This small molecule binds to this protein.
Small molecule (SMILES): OC[C@H]1O[C@@H](O[C@H]2[C@H](O)[C@@H](O)[C@@H](O)O[C@@H]2CO)[C@H](O)[C@@H](O)[C@H]1O

Sequence of chain 1.C:
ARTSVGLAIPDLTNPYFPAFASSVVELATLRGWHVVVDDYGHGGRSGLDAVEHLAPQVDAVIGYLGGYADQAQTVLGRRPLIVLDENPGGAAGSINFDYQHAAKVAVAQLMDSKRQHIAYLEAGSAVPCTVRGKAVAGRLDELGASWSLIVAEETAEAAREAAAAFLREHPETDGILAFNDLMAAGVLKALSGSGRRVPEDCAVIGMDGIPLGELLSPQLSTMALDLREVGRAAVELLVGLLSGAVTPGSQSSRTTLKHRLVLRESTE

Binding-site contacts:
Ligand atom C3 contacts residue ASN27 of chain 1.C at 3.7 Å.
Ligand atom O5 contacts residue ASP98 of chain 1.C at 3.0 Å (salt-bridge).
Ligand atom C6 contacts residue ASP98 of chain 1.C at 3.3 Å.
Ligand atom O6 contacts residue PRO23 of chain 1.C at 3.6 Å.
Ligand atom O3 contacts residue ASN27 of chain 1.C at 3.1 Å (h-bond).
Ligand atom C1 contacts residue ARG151 of chain 1.C at 3.8 Å.
Ligand atom O4 contacts residue ASP227 of chain 1.C at 2.6 Å (salt-bridge).
Ligand atom O6 contacts residue TYR77 of chain 1.C at 2.6 Å (h-bond).
Ligand atom C6 contacts residue TYR29 of chain 1.C at 3.8 Å (hydrophobic).
Ligand atom O6 contacts residue PHE110 of chain 1.C at 3.4 Å.
Ligand atom C3 contacts residue ASP98 of chain 1.C at 3.3 Å.
Ligand atom C4 contacts residue ASP98 of chain 1.C at 3.4 Å.
Ligand atom C5 contacts residue ASP98 of chain 1.C at 3.7 Å.
Ligand atom O3 contacts residue TYR29 of chain 1.C at 3.8 Å.
Ligand atom C5 contacts residue TYR29 of chain 1.C at 3.8 Å (hydrophobic).
Ligand atom O2 contacts residue GLU173 of chain 1.C at 2.6 Å (salt-bridge).
Ligand atom O4 contacts residue ASP98 of chain 1.C at 4.0 Å.
Ligand atom O3 contacts residue TYR112 of chain 1.C at 3.9 Å.
Ligand atom C4 contacts residue ASP227 of chain 1.C at 3.3 Å.
Ligand atom O5 contacts residue ARG151 of chain 1.C at 3.0 Å (salt-bridge).
Ligand atom C3 contacts residue ASP227 of chain 1.C at 3.6 Å.
Ligand atom C5 contacts residue ARG151 of chain 1.C at 3.8 Å.
Ligand atom C2 contacts residue GLU173 of chain 1.C at 3.6 Å.
Ligand atom O4 contacts residue ARG151 of chain 1.C at 3.1 Å (salt-bridge).
Ligand atom O6 contacts residue TYR29 of chain 1.C at 3.8 Å.
Ligand atom O4 contacts residue ARG151 of chain 1.C at 3.8 Å.
Ligand atom C3 contacts residue TYR29 of chain 1.C at 3.9 Å (hydrophobic).
Ligand atom O2 contacts residue ASP98 of chain 1.C at 3.1 Å (salt-bridge).
Ligand atom C2 contacts residue ASP98 of chain 1.C at 3.1 Å.
Ligand atom O2 contacts residue ASN27 of chain 1.C at 3.5 Å (h-bond).
Ligand atom C6 contacts residue ARG151 of chain 1.C at 3.9 Å.
Ligand atom C1 contacts residue ASP98 of chain 1.C at 4.0 Å.
Ligand atom O3 contacts residue ARG151 of chain 1.C at 3.2 Å (salt-bridge).
Ligand atom C6 contacts residue TYR77 of chain 1.C at 3.6 Å (hydrophobic).
Ligand atom O6 contacts residue ASP98 of chain 1.C at 2.6 Å (salt-bridge).
Ligand atom O3 contacts residue ASN199 of chain 1.C at 2.9 Å (h-bond).
Ligand atom O3 contacts residue ASP98 of chain 1.C at 2.5 Å (salt-bridge).
Ligand atom C6 contacts residue PHE30 of chain 1.C at 3.8 Å (hydrophobic).
Ligand atom C4 contacts residue TYR29 of chain 1.C at 3.7 Å (hydrophobic).
Ligand atom O3 contacts residue ASP227 of chain 1.C at 2.6 Å (salt-bridge).